A small-molecule ligand and the protein it binds are described below.
Small molecule (SMILES): CC(=O)N[C@H]1[C@H](O[C@H]2[C@H](O)[C@@H](NC(C)=O)CO[C@@H]2CO)O[C@H](CO)[C@@H](O)[C@@H]1O

Binding-site contacts:
Ligand atom O7 contacts residue GLY150 of chain 1.E at 3.7 Å.
Ligand atom C8 contacts residue GLY150 of chain 1.E at 3.5 Å.
Ligand atom C8 contacts residue VAL153 of chain 1.E at 4.3 Å (hydrophobic).
Ligand atom C5 contacts residue THR156 of chain 1.E at 3.8 Å.
Ligand atom O7 contacts residue ASN154 of chain 1.E at 3.2 Å (h-bond).
Ligand atom O5 contacts residue ASN154 of chain 1.E at 4.2 Å.
Ligand atom N2 contacts residue ASN154 of chain 1.E at 1.4 Å (h-bond).
Ligand atom C3 contacts residue ASN154 of chain 1.E at 3.6 Å.
Ligand atom C1 contacts residue THR156 of chain 1.E at 3.4 Å.
Ligand atom C6 contacts residue THR156 of chain 1.E at 4.4 Å.
Ligand atom C7 contacts residue GLY150 of chain 1.E at 3.9 Å.
Ligand atom C1 contacts residue ASN154 of chain 1.E at 2.9 Å.
Ligand atom C7 contacts residue ASN154 of chain 1.E at 2.0 Å.
Ligand atom O5 contacts residue THR156 of chain 1.E at 3.2 Å (h-bond).
Ligand atom C8 contacts residue ASN154 of chain 1.E at 2.4 Å.
Ligand atom O6 contacts residue THR156 of chain 1.E at 3.5 Å (h-bond).
Ligand atom O3 contacts residue ASN154 of chain 1.E at 4.1 Å.
Ligand atom C7 contacts residue MET151 of chain 1.E at 4.3 Å (hydrophobic).
Ligand atom C2 contacts residue ASN154 of chain 1.E at 2.6 Å.
Ligand atom O7 contacts residue MET151 of chain 1.E at 3.6 Å.

Sequence of chain 1.E:
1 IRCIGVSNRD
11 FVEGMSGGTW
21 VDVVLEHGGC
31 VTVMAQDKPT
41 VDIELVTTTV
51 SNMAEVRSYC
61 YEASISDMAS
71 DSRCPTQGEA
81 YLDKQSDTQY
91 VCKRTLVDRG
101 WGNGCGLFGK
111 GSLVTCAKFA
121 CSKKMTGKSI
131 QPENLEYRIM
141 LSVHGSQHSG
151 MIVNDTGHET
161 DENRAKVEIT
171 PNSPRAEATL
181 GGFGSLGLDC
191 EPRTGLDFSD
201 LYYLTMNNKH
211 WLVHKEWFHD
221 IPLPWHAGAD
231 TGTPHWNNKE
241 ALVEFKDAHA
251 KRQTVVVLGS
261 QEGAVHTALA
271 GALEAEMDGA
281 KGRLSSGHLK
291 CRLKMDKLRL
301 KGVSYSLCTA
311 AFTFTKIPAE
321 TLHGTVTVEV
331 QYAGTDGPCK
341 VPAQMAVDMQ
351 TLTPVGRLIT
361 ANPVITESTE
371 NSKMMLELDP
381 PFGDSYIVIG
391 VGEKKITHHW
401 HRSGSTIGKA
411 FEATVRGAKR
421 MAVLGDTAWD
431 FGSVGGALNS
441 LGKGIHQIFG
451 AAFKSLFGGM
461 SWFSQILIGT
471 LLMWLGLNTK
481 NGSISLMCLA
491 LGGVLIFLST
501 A